The small molecule below binds the protein below.
Small molecule (SMILES): CC(=O)[C@@]1(O)CC[C@H]2[C@@H]3CCC4=CC(=O)CC[C@]4(C)[C@H]3CC[C@@]21C

Sequence of chain 1.D:
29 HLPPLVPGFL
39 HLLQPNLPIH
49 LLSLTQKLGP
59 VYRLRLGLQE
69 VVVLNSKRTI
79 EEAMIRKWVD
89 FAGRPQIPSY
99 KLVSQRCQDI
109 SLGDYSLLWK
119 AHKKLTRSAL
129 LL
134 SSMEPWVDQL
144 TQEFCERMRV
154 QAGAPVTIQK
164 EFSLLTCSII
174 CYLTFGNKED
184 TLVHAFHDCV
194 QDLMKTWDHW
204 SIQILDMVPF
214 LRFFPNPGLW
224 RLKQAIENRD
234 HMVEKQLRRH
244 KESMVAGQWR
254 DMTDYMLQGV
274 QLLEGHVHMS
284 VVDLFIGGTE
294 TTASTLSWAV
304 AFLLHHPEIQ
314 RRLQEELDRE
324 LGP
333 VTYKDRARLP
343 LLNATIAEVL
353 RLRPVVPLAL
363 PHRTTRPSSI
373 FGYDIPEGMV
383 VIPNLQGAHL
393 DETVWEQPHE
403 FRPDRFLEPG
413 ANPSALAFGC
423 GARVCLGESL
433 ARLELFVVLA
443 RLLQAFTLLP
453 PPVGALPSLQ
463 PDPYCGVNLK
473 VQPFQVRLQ

Binding-site contacts:
Ligand atom OAD contacts residue LEU66 of chain 1.D at 4.2 Å.
Ligand atom CAM contacts residue PRO363 of chain 1.D at 4.4 Å (hydrophobic).
Ligand atom CAQ contacts residue ALA361 of chain 1.D at 3.7 Å (hydrophobic).
Ligand atom CAH contacts residue GLN206 of chain 1.D at 3.7 Å.
Ligand atom CAC contacts residue LEU64 of chain 1.D at 3.5 Å (hydrophobic).
Ligand atom OAD contacts residue MET210 of chain 1.D at 4.2 Å.
Ligand atom CAQ contacts residue CYS467 of chain 1.D at 4.3 Å (hydrophobic).
Ligand atom OAE contacts residue CYS467 of chain 1.D at 3.5 Å (h-bond).
Ligand atom CAB contacts residue LEU64 of chain 1.D at 3.7 Å (hydrophobic).
Ligand atom CAL contacts residue LEU40 of chain 1.D at 4.1 Å (hydrophobic).
Ligand atom CAC contacts residue GLY65 of chain 1.D at 3.9 Å.
Ligand atom OAE contacts residue GLY468 of chain 1.D at 3.9 Å.
Ligand atom CAM contacts residue ALA361 of chain 1.D at 4.4 Å (hydrophobic).
Ligand atom CAJ contacts residue GLN206 of chain 1.D at 3.5 Å.
Ligand atom OAE contacts residue LEU360 of chain 1.D at 4.1 Å.
Ligand atom OAE contacts residue ALA361 of chain 1.D at 3.2 Å (h-bond).
Ligand atom CAQ contacts residue LEU360 of chain 1.D at 4.1 Å (hydrophobic).
Ligand atom CAI contacts residue LEU360 of chain 1.D at 3.5 Å (hydrophobic).
Ligand atom OAF contacts residue ILE95 of chain 1.D at 3.7 Å.
Ligand atom CAI contacts residue ALA361 of chain 1.D at 3.4 Å (hydrophobic).
Ligand atom CAJ contacts residue LEU40 of chain 1.D at 4.3 Å (hydrophobic).
Ligand atom CAK contacts residue ILE384 of chain 1.D at 4.0 Å (hydrophobic).
Ligand atom CAK contacts residue LEU64 of chain 1.D at 4.1 Å (hydrophobic).
Ligand atom OAD contacts residue GLY65 of chain 1.D at 3.5 Å.
Ligand atom CAL contacts residue MET210 of chain 1.D at 4.3 Å (hydrophobic).
Ligand atom CAB contacts residue LEU360 of chain 1.D at 3.5 Å (hydrophobic).
Ligand atom CAG contacts residue CYS467 of chain 1.D at 4.4 Å (hydrophobic).
Ligand atom CAO contacts residue MET210 of chain 1.D at 4.1 Å (hydrophobic).